Binding-site contacts:
Ligand atom C5 contacts residue ASN12 of chain 47.I at 4.0 Å.
Ligand atom O7 contacts residue ASN12 of chain 47.I at 3.7 Å.
Ligand atom C7 contacts residue ASN12 of chain 47.I at 3.9 Å.
Ligand atom C2 contacts residue ASN12 of chain 47.I at 3.2 Å.
Ligand atom C1 contacts residue ASN12 of chain 47.I at 2.1 Å.
Ligand atom O5 contacts residue ASN12 of chain 47.I at 2.6 Å (h-bond).
Ligand atom N2 contacts residue ASN12 of chain 47.I at 3.8 Å.

The small molecule below binds the protein below.
Small molecule (SMILES): CC(=O)N[C@H]1[C@H](O[C@H]2[C@H](O)[C@@H](NC(C)=O)CO[C@@H]2CO)O[C@H](CO)[C@@H](O)[C@@H]1O

Sequence of chain 47.I:
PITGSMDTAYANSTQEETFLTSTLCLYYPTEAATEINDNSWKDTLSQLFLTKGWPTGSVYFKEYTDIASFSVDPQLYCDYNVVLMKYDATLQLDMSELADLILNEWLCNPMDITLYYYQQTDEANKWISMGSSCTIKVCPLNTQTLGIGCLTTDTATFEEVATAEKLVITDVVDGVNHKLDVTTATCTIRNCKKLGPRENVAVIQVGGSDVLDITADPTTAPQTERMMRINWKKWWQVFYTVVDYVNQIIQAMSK